The small molecule below binds the protein below.
Small molecule (SMILES): O=[N+]([O-])c1ccc(O)cc1[N+](=O)[O-]

Binding-site contacts:
Ligand atom N4 contacts residue LEU83 of chain 1.A at 4.3 Å.
Ligand atom C1 contacts residue TRP81 of chain 1.A at 3.6 Å (hydrophobic).
Ligand atom C2 contacts residue TYR14 of chain 1.A at 3.3 Å (hydrophobic).
Ligand atom N4 contacts residue MET94 of chain 1.A at 4.3 Å.
Ligand atom C6 contacts residue TRP81 of chain 1.A at 3.7 Å (hydrophobic).
Ligand atom O31 contacts residue TYR55 of chain 1.A at 3.7 Å.
Ligand atom C1 contacts residue TYR14 of chain 1.A at 3.3 Å (hydrophobic).
Ligand atom N3 contacts residue LEU83 of chain 1.A at 4.3 Å.
Ligand atom N4 contacts residue TRP115 of chain 1.A at 4.4 Å.
Ligand atom C2 contacts residue TRP81 of chain 1.A at 4.2 Å (hydrophobic).
Ligand atom C6 contacts residue ASN38 of chain 1.A at 3.6 Å.
Ligand atom C1 contacts residue MET111 of chain 1.A at 4.2 Å (hydrophobic).
Ligand atom O1 contacts residue TYR14 of chain 1.A at 2.5 Å (h-bond).
Ligand atom C4 contacts residue LEU83 of chain 1.A at 4.2 Å (hydrophobic).
Ligand atom C3 contacts residue ASN38 of chain 1.A at 3.8 Å.
Ligand atom O41 contacts residue ASN38 of chain 1.A at 3.9 Å.
Ligand atom C5 contacts residue TRP115 of chain 1.A at 4.0 Å (hydrophobic).
Ligand atom N4 contacts residue ASN38 of chain 1.A at 3.8 Å.
Ligand atom O32 contacts residue LEU83 of chain 1.A at 3.7 Å.
Ligand atom O42 contacts residue TRP115 of chain 1.A at 3.7 Å.
Ligand atom O42 contacts residue MET94 of chain 1.A at 3.1 Å.
Ligand atom C2 contacts residue ASN38 of chain 1.A at 4.1 Å.
Ligand atom C2 contacts residue TYR55 of chain 1.A at 4.4 Å (hydrophobic).
Ligand atom N3 contacts residue LEU58 of chain 1.A at 4.1 Å.
Ligand atom C6 contacts residue ILE96 of chain 1.A at 4.1 Å (hydrophobic).
Ligand atom O1 contacts residue TRP81 of chain 1.A at 3.4 Å.
Ligand atom C5 contacts residue ASN38 of chain 1.A at 3.3 Å.
Ligand atom O1 contacts residue MET111 of chain 1.A at 3.7 Å.
Ligand atom C3 contacts residue LEU83 of chain 1.A at 4.2 Å (hydrophobic).
Ligand atom C5 contacts residue ILE96 of chain 1.A at 4.0 Å (hydrophobic).
Ligand atom O42 contacts residue LEU83 of chain 1.A at 4.1 Å.
Ligand atom C4 contacts residue ASN38 of chain 1.A at 3.4 Å.
Ligand atom O32 contacts residue LEU58 of chain 1.A at 4.2 Å.
Ligand atom C1 contacts residue ASN38 of chain 1.A at 4.0 Å.
Ligand atom C6 contacts residue ALA113 of chain 1.A at 4.0 Å (hydrophobic).
Ligand atom O31 contacts residue LEU58 of chain 1.A at 3.2 Å.

Sequence of chain 1.A:
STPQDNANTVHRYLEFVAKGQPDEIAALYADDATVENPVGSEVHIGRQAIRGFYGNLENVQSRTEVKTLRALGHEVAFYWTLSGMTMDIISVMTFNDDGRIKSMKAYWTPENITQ